Binding-site contacts:
Ligand atom C7 contacts residue ASN1134 of chain 1.A at 4.1 Å.
Ligand atom O5 contacts residue ASN1134 of chain 1.A at 2.3 Å (h-bond).
Ligand atom C5 contacts residue ASN1134 of chain 1.A at 3.6 Å.
Ligand atom N2 contacts residue ASN1134 of chain 1.A at 2.9 Å (h-bond).
Ligand atom C2 contacts residue ASN1134 of chain 1.A at 2.5 Å.
Ligand atom C1 contacts residue ASN1134 of chain 1.A at 1.4 Å.
Ligand atom C3 contacts residue ASN1134 of chain 1.A at 3.8 Å.
Ligand atom C4 contacts residue ASN1134 of chain 1.A at 4.2 Å.

A small-molecule ligand and the protein it binds are described below.
Small molecule (SMILES): CC(=O)N[C@H]1[C@H](O[C@H]2[C@H](O)[C@@H](NC(C)=O)CO[C@@H]2CO)O[C@H](CO)[C@@H](O)[C@@H]1O

Sequence of chain 1.A:
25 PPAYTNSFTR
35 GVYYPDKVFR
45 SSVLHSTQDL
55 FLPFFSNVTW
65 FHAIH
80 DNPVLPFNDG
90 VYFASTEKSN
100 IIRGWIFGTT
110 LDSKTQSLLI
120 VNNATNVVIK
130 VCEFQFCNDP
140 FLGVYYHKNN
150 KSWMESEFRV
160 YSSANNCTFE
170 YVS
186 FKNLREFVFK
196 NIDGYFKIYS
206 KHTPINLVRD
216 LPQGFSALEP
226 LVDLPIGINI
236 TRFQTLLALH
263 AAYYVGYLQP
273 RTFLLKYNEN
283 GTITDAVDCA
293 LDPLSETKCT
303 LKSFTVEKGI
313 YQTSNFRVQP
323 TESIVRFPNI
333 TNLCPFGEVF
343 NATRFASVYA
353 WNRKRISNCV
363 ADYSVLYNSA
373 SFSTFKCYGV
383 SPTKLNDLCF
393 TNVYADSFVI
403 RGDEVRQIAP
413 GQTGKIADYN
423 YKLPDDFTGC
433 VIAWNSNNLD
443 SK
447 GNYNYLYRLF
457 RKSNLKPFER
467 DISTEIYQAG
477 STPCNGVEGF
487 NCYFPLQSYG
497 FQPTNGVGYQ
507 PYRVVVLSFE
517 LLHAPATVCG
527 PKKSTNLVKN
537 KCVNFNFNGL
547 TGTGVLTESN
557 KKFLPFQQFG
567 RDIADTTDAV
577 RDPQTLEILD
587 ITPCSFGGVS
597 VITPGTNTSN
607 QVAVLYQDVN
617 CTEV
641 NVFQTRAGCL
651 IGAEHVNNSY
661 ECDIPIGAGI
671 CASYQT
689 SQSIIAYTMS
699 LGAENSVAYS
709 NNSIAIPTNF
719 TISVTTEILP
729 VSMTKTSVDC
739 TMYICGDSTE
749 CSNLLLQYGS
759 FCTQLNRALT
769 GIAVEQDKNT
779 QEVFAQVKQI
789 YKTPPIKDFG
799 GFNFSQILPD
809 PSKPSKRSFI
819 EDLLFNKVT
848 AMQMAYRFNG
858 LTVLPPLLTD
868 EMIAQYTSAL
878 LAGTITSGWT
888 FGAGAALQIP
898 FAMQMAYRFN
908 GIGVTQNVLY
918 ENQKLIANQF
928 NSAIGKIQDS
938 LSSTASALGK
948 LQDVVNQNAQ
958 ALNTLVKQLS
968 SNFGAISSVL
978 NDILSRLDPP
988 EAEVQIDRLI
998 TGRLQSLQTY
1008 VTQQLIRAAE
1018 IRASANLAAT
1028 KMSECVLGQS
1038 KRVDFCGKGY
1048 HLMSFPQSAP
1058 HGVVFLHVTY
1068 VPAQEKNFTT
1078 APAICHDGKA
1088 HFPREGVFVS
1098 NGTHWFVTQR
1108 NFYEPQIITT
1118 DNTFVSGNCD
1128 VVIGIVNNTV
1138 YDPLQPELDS